Sequence of chain 1.C:
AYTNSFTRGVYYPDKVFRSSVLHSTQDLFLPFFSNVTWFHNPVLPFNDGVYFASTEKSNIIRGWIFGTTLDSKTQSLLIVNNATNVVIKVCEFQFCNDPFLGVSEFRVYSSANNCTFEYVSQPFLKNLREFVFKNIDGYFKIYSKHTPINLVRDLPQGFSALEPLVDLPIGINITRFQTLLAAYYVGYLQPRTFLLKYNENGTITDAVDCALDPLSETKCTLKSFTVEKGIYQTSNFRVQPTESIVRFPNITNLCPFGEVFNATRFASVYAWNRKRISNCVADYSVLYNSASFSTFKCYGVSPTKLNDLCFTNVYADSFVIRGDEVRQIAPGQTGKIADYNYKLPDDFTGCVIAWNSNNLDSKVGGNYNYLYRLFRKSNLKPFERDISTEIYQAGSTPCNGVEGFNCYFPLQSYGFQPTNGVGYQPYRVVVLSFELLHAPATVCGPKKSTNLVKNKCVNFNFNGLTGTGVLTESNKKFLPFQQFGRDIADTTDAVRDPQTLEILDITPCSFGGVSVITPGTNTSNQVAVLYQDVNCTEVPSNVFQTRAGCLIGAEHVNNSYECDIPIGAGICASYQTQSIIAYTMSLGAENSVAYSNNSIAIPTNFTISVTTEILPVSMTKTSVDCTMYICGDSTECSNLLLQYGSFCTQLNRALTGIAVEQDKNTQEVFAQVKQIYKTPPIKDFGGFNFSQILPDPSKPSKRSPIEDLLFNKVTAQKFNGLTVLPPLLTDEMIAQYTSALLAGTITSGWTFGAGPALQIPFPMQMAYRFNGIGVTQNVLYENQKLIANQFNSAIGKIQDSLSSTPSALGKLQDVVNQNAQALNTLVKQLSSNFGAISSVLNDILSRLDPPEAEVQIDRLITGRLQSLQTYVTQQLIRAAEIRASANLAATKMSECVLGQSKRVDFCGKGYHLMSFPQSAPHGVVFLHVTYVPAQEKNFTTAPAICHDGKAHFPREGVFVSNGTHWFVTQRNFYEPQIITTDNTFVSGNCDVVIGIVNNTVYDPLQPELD

This protein binds this small molecule.
Small molecule (SMILES): CC(=O)N[C@@H]1[C@@H](O)[C@H](O)[C@@H](CO)O[C@H]1O

Binding-site contacts:
Ligand atom C1 contacts residue GLN895 of chain 1.C at 4.4 Å.
Ligand atom C3 contacts residue ASN1074 of chain 1.A at 3.8 Å.
Ligand atom O4 contacts residue ALA706 of chain 1.A at 4.4 Å.
Ligand atom O5 contacts residue ASN1074 of chain 1.A at 2.4 Å (h-bond).
Ligand atom C5 contacts residue ALA706 of chain 1.A at 3.8 Å (hydrophobic).
Ligand atom C2 contacts residue ASN1074 of chain 1.A at 2.5 Å.
Ligand atom N2 contacts residue ASN1074 of chain 1.A at 2.9 Å (h-bond).
Ligand atom C1 contacts residue ASN1074 of chain 1.A at 1.4 Å.
Ligand atom C6 contacts residue ALA706 of chain 1.A at 3.7 Å (hydrophobic).
Ligand atom C8 contacts residue GLU1072 of chain 1.A at 3.4 Å.
Ligand atom C7 contacts residue ASN1074 of chain 1.A at 4.0 Å.
Ligand atom C4 contacts residue ASN1074 of chain 1.A at 4.2 Å.
Ligand atom C5 contacts residue ASN1074 of chain 1.A at 3.7 Å.

Sequence of chain 1.A:
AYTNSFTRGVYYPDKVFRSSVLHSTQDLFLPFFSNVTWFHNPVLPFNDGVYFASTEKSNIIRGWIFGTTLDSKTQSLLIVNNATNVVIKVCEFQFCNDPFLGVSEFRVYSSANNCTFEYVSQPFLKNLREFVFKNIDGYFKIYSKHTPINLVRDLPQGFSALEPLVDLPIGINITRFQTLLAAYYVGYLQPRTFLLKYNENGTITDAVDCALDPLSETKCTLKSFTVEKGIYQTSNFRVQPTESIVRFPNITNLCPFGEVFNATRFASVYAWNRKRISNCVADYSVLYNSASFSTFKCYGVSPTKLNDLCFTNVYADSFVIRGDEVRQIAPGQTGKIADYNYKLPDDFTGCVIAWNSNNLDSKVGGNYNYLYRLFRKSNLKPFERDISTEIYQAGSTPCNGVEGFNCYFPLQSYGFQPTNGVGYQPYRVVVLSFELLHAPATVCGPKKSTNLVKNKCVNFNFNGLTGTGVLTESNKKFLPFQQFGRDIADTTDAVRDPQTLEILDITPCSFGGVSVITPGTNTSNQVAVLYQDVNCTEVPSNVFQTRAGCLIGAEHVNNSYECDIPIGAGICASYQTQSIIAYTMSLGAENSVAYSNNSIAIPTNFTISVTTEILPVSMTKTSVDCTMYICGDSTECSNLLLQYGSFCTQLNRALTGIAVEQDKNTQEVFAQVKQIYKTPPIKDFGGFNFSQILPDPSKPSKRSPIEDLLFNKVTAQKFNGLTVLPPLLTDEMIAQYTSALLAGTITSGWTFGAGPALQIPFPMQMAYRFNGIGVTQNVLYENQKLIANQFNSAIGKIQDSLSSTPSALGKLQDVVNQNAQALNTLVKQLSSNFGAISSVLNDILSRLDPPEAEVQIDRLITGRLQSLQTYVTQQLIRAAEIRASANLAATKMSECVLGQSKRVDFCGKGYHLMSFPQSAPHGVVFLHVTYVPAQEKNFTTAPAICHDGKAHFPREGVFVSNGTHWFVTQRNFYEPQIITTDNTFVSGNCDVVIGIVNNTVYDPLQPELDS